Binding-site contacts:
Ligand atom O5 contacts residue GLU150 of chain 3.B at 3.5 Å.
Ligand atom C1 contacts residue GLU150 of chain 3.B at 4.4 Å.
Ligand atom O5 contacts residue ASN154 of chain 3.B at 2.4 Å (h-bond).
Ligand atom C5 contacts residue GLU150 of chain 3.B at 4.4 Å.
Ligand atom C4 contacts residue ASN154 of chain 3.B at 4.2 Å.
Ligand atom O7 contacts residue ASN154 of chain 3.B at 3.2 Å (h-bond).
Ligand atom C2 contacts residue THR156 of chain 3.B at 4.4 Å.
Ligand atom C6 contacts residue SER151 of chain 3.B at 4.2 Å.
Ligand atom C2 contacts residue ASN154 of chain 3.B at 2.5 Å.
Ligand atom C7 contacts residue ASN154 of chain 3.B at 3.4 Å.
Ligand atom C6 contacts residue GLU150 of chain 3.B at 4.0 Å.
Ligand atom O6 contacts residue ALA147 of chain 3.B at 4.0 Å.
Ligand atom C3 contacts residue ASN154 of chain 3.B at 3.9 Å.
Ligand atom N2 contacts residue ASN154 of chain 3.B at 3.1 Å (h-bond).
Ligand atom C8 contacts residue THR156 of chain 3.B at 3.9 Å.
Ligand atom C5 contacts residue ASN154 of chain 3.B at 3.7 Å.
Ligand atom O6 contacts residue GLU150 of chain 3.B at 3.5 Å.
Ligand atom O5 contacts residue THR156 of chain 3.B at 3.9 Å.
Ligand atom N2 contacts residue THR156 of chain 3.B at 3.9 Å.
Ligand atom C6 contacts residue ALA147 of chain 3.B at 3.4 Å (hydrophobic).
Ligand atom O5 contacts residue SER151 of chain 3.B at 4.0 Å.
Ligand atom C1 contacts residue ASN154 of chain 3.B at 1.5 Å.
Ligand atom C5 contacts residue THR156 of chain 3.B at 4.3 Å.
Ligand atom C7 contacts residue THR156 of chain 3.B at 4.1 Å.
Ligand atom C1 contacts residue THR156 of chain 3.B at 3.5 Å.

The protein below binds the small molecule below.
Small molecule (SMILES): CC(=O)N[C@@H]1[C@@H](O)[C@H](O)[C@@H](CO)O[C@H]1O

Sequence of chain 3.B:
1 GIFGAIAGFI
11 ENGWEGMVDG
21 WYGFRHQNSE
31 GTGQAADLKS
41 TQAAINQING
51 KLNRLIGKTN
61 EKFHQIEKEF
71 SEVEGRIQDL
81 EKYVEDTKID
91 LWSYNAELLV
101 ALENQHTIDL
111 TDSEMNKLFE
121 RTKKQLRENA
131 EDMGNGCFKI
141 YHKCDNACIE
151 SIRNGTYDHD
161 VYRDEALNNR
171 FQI